Sequence of chain 1.C:
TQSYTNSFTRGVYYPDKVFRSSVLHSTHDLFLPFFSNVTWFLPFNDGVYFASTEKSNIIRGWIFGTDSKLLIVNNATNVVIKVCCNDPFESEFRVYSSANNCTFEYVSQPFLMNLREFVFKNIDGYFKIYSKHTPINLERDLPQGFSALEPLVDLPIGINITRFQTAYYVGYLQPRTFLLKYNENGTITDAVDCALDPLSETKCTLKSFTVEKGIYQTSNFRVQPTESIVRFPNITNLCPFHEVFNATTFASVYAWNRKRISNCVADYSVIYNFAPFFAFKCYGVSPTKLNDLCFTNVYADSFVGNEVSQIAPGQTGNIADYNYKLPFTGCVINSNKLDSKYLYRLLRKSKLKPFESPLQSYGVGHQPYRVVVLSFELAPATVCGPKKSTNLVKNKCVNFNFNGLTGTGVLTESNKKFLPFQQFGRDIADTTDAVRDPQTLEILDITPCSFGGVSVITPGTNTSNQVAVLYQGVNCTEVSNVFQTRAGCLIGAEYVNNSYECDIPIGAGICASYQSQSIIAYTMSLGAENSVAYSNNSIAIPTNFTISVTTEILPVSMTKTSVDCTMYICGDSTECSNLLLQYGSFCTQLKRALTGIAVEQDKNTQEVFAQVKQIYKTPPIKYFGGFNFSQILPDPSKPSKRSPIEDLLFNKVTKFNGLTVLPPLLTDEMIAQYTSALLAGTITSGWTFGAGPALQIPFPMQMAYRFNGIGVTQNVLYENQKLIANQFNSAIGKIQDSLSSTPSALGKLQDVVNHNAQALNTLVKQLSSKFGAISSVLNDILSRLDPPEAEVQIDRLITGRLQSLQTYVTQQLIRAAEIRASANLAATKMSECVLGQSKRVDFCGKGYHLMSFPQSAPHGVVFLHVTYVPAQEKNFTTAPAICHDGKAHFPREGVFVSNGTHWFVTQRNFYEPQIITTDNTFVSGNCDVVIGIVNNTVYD

Binding-site contacts:
Ligand atom C5 contacts residue ALA701 of chain 1.C at 4.3 Å (hydrophobic).
Ligand atom C6 contacts residue ALA701 of chain 1.C at 4.0 Å (hydrophobic).
Ligand atom N2 contacts residue ASN1069 of chain 1.C at 2.9 Å (h-bond).
Ligand atom C1 contacts residue ASN1069 of chain 1.C at 1.4 Å.
Ligand atom C8 contacts residue ASN1069 of chain 1.C at 4.2 Å.
Ligand atom C4 contacts residue ASN1069 of chain 1.C at 4.2 Å.
Ligand atom O6 contacts residue ASN1069 of chain 1.C at 4.5 Å.
Ligand atom C2 contacts residue ASN1069 of chain 1.C at 2.5 Å.
Ligand atom C8 contacts residue GLU1067 of chain 1.C at 3.3 Å.
Ligand atom C3 contacts residue ASN1069 of chain 1.C at 3.8 Å.
Ligand atom C8 contacts residue LYS1068 of chain 1.C at 3.8 Å.
Ligand atom C7 contacts residue ASN1069 of chain 1.C at 3.8 Å.
Ligand atom O7 contacts residue ASN1069 of chain 1.C at 4.2 Å.
Ligand atom C5 contacts residue ASN1069 of chain 1.C at 3.7 Å.
Ligand atom O5 contacts residue ASN1069 of chain 1.C at 2.4 Å (h-bond).

This protein binds this small molecule.
Small molecule (SMILES): CC(=O)N[C@@H]1[C@@H](O)[C@H](O)[C@@H](CO)O[C@H]1O